This protein binds this small molecule.
Small molecule (SMILES): O=c1[nH]cnc2c1ncn2[C@@H]1O[C@H](COP(=O)(O)O)[C@@H](O)[C@H]1O

Sequence of chain 1.B:
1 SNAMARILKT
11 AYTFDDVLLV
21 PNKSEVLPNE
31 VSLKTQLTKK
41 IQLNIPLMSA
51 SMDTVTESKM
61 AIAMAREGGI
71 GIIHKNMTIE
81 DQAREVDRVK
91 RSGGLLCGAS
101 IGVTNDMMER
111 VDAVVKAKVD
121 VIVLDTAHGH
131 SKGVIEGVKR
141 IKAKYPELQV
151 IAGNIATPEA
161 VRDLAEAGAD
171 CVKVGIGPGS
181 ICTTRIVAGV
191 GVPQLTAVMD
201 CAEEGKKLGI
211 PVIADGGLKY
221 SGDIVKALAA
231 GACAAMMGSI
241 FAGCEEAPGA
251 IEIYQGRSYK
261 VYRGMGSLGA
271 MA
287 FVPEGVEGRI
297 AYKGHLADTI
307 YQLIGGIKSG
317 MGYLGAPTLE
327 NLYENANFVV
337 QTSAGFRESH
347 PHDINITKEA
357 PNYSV

Binding-site contacts:
Ligand atom O3P contacts residue SER180 of chain 1.B at 2.8 Å (h-bond).
Ligand atom C4 contacts residue 8N11 of chain 1.K at 3.6 Å.
Ligand atom C2 contacts residue 8N11 of chain 1.K at 3.4 Å.
Ligand atom C2' contacts residue ASP215 of chain 1.B at 3.6 Å.
Ligand atom C5 contacts residue MET265 of chain 1.B at 3.6 Å (hydrophobic).
Ligand atom O2' contacts residue ASN154 of chain 1.B at 3.5 Å (h-bond).
Ligand atom O6 contacts residue GLY291 of chain 1.B at 3.5 Å.
Ligand atom N1 contacts residue GLU290 of chain 1.B at 2.7 Å (salt-bridge).
Ligand atom P contacts residue SER180 of chain 1.B at 3.6 Å.
Ligand atom C2 contacts residue GLU290 of chain 1.B at 3.6 Å.
Ligand atom O2P contacts residue GLY238 of chain 1.B at 2.8 Å (h-bond).
Ligand atom C5' contacts residue TYR262 of chain 1.B at 3.5 Å (hydrophobic).
Ligand atom O2P contacts residue SER239 of chain 1.B at 3.4 Å (h-bond).
Ligand atom O2' contacts residue ASP215 of chain 1.B at 2.5 Å (salt-bridge).
Ligand atom C2 contacts residue CYS182 of chain 1.B at 3.1 Å (hydrophobic).
Ligand atom N7 contacts residue GLY264 of chain 1.B at 3.4 Å.
Ligand atom O1P contacts residue TYR262 of chain 1.B at 2.6 Å (h-bond).
Ligand atom C4' contacts residue ASP215 of chain 1.B at 3.6 Å.
Ligand atom N3 contacts residue 8N11 of chain 1.K at 3.5 Å.
Ligand atom C5 contacts residue ILE181 of chain 1.B at 3.4 Å (hydrophobic).
Ligand atom O1P contacts residue SER239 of chain 1.B at 3.0 Å (h-bond).
Ligand atom O6 contacts residue GLU290 of chain 1.B at 3.6 Å (salt-bridge).
Ligand atom N7 contacts residue MET265 of chain 1.B at 2.9 Å (h-bond).
Ligand atom O1P contacts residue SER180 of chain 1.B at 2.8 Å (h-bond).
Ligand atom O5' contacts residue GLY179 of chain 1.B at 3.3 Å.
Ligand atom C6 contacts residue GLU290 of chain 1.B at 3.6 Å.
Ligand atom C3' contacts residue ASP215 of chain 1.B at 3.5 Å.
Ligand atom O6 contacts residue MET265 of chain 1.B at 3.3 Å (h-bond).
Ligand atom C8 contacts residue MET52 of chain 1.B at 3.4 Å (hydrophobic).
Ligand atom N7 contacts residue ILE181 of chain 1.B at 3.5 Å.
Ligand atom O6 contacts residue GLY264 of chain 1.B at 3.2 Å.
Ligand atom C6 contacts residue GLY266 of chain 1.B at 3.6 Å.
Ligand atom O3P contacts residue GLY217 of chain 1.B at 2.9 Å (h-bond).
Ligand atom N3 contacts residue CYS182 of chain 1.B at 3.5 Å.
Ligand atom N1 contacts residue 8N11 of chain 1.K at 3.5 Å.
Ligand atom O3' contacts residue ASP215 of chain 1.B at 2.5 Å (salt-bridge).
Ligand atom O3P contacts residue GLY179 of chain 1.B at 3.3 Å.
Ligand atom O3' contacts residue ALA50 of chain 1.B at 3.5 Å.
Ligand atom O5' contacts residue GLY216 of chain 1.B at 3.6 Å.
Ligand atom O6 contacts residue GLY266 of chain 1.B at 2.7 Å (h-bond).